Sequence of chain 1.A:
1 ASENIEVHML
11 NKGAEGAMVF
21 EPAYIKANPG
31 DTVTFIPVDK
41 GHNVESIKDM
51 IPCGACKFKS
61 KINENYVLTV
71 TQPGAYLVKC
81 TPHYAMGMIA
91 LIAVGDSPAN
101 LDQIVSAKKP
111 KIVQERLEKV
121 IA

Binding-site contacts:
Ligand atom O8 contacts residue Y11 of chain 1.C at 3.6 Å.
Ligand atom C13 contacts residue Y11 of chain 1.C at 4.1 Å.
Ligand atom C12 contacts residue Y11 of chain 1.C at 4.3 Å.
Ligand atom C4 contacts residue Y11 of chain 1.C at 3.1 Å.
Ligand atom N1 contacts residue Y11 of chain 1.C at 3.4 Å.
Ligand atom C1 contacts residue Y11 of chain 1.C at 4.0 Å.
Ligand atom S2 contacts residue CYS56 of chain 1.A at 2.0 Å (h-bond).
Ligand atom C14 contacts residue Y11 of chain 1.C at 3.4 Å.
Ligand atom C16 contacts residue GLY54 of chain 1.A at 3.4 Å.
Ligand atom N4 contacts residue Y11 of chain 1.C at 3.6 Å.
Ligand atom N2 contacts residue Y11 of chain 1.C at 3.1 Å.
Ligand atom C15 contacts residue Y11 of chain 1.C at 3.6 Å.
Ligand atom N5 contacts residue CYS56 of chain 1.A at 4.3 Å.
Ligand atom O5 contacts residue Y11 of chain 1.C at 2.4 Å.
Ligand atom O3 contacts residue Y11 of chain 1.C at 3.4 Å.
Ligand atom N5 contacts residue Y11 of chain 1.C at 4.4 Å.
Ligand atom C10 contacts residue Y11 of chain 1.C at 3.7 Å.
Ligand atom N3 contacts residue Y11 of chain 1.C at 3.4 Å.
Ligand atom C3 contacts residue Y11 of chain 1.C at 3.5 Å.
Ligand atom C9 contacts residue Y11 of chain 1.C at 3.6 Å.
Ligand atom C9 contacts residue CYS53 of chain 1.A at 4.4 Å (hydrophobic).
Ligand atom C11 contacts residue Y11 of chain 1.C at 3.4 Å.
Ligand atom C2 contacts residue Y11 of chain 1.C at 3.3 Å.
Ligand atom O6 contacts residue Y11 of chain 1.C at 3.6 Å.
Ligand atom C16 contacts residue ALA55 of chain 1.A at 3.7 Å (hydrophobic).
Ligand atom C6 contacts residue Y11 of chain 1.C at 3.4 Å.
Ligand atom C17 contacts residue CYS53 of chain 1.A at 2.8 Å (hydrophobic).
Ligand atom S1 contacts residue CYS53 of chain 1.A at 2.0 Å (h-bond).
Ligand atom C18 contacts residue ALA55 of chain 1.A at 3.3 Å (hydrophobic).
Ligand atom O1 contacts residue Y11 of chain 1.C at 2.7 Å.
Ligand atom S1 contacts residue GLY54 of chain 1.A at 4.3 Å.
Ligand atom O7 contacts residue Y11 of chain 1.C at 3.3 Å.
Ligand atom C5 contacts residue Y11 of chain 1.C at 3.6 Å.
Ligand atom C17 contacts residue Y11 of chain 1.C at 4.1 Å.
Ligand atom N5 contacts residue GLY54 of chain 1.A at 3.5 Å (h-bond).
Ligand atom C18 contacts residue CYS56 of chain 1.A at 3.1 Å (hydrophobic).
Ligand atom C8 contacts residue Y11 of chain 1.C at 3.2 Å.
Ligand atom C17 contacts residue GLY54 of chain 1.A at 3.7 Å.
Ligand atom C16 contacts residue CYS56 of chain 1.A at 3.5 Å (hydrophobic).
Ligand atom C7 contacts residue Y11 of chain 1.C at 3.8 Å.

The small molecule below binds the protein below.
Small molecule (SMILES): O=C(O)CN(CCN(CC(=O)O)CC(=O)NCCS)CCN(CC(=O)O)CC(=O)NCCS